Binding-site contacts:
Ligand atom OE2 contacts residue TRP223 of chain 1.C at 2.8 Å (h-bond).
Ligand atom CG contacts residue GLU217 of chain 1.C at 3.5 Å.
Ligand atom CD contacts residue PHE130 of chain 1.C at 4.1 Å (hydrophobic).
Ligand atom C contacts residue NA1 of chain 1.U at 4.0 Å.
Ligand atom OE1 contacts residue PHE130 of chain 1.C at 3.4 Å.
Ligand atom CB contacts residue GLU217 of chain 1.C at 4.1 Å.
Ligand atom N contacts residue GLU217 of chain 1.C at 2.8 Å (salt-bridge).
Ligand atom N contacts residue ASP216 of chain 1.C at 2.8 Å (salt-bridge).
Ligand atom CA contacts residue GLU217 of chain 1.C at 3.7 Å.
Ligand atom N contacts residue ASP191 of chain 1.C at 4.1 Å.
Ligand atom CD contacts residue TRP223 of chain 1.C at 3.6 Å (hydrophobic).
Ligand atom O contacts residue NA1 of chain 1.U at 2.9 Å (h-bond).
Ligand atom OE2 contacts residue LYS222 of chain 1.C at 3.7 Å.
Ligand atom O contacts residue EDO1 of chain 1.V at 3.7 Å.
Ligand atom CB contacts residue PHE130 of chain 1.C at 4.0 Å (hydrophobic).
Ligand atom C contacts residue GLU217 of chain 1.C at 3.7 Å.
Ligand atom O contacts residue GLU217 of chain 1.C at 3.2 Å (salt-bridge).
Ligand atom CA contacts residue ASP216 of chain 1.C at 3.9 Å.
Ligand atom N contacts residue ASP189 of chain 1.C at 3.6 Å (salt-bridge).
Ligand atom CG contacts residue TRP223 of chain 1.C at 4.1 Å (hydrophobic).
Ligand atom N contacts residue NA1 of chain 1.U at 4.0 Å.
Ligand atom O contacts residue ASP216 of chain 1.C at 3.4 Å (salt-bridge).
Ligand atom C contacts residue ASP216 of chain 1.C at 4.0 Å.

A small-molecule ligand and the protein it binds are described below.
Small molecule (SMILES): N[C@@H](CCC(=O)O)C(=O)O

Sequence of chain 1.C:
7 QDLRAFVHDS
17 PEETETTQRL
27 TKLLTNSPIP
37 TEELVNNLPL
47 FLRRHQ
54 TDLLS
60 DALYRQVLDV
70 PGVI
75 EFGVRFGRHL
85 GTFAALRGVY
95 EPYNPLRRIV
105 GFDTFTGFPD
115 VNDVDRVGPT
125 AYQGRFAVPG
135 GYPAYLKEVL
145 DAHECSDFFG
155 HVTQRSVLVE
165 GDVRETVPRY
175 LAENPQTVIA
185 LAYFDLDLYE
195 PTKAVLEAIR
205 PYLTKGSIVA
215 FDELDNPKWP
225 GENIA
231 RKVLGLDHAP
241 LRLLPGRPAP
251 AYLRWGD